Sequence of chain 1.F:
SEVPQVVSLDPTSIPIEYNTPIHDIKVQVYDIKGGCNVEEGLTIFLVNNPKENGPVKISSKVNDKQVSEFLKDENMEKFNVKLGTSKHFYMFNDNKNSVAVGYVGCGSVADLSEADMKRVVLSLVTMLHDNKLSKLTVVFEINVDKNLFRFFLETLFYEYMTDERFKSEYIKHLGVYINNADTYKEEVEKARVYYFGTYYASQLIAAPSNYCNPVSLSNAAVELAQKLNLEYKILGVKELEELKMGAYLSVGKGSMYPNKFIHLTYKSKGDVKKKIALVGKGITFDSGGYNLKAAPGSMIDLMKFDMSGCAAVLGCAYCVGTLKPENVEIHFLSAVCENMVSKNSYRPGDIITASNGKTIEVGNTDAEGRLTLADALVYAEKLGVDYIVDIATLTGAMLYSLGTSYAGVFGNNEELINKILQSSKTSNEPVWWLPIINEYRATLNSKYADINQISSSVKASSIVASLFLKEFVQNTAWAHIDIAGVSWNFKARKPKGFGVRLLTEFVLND

This small molecule binds to this protein.
Small molecule (SMILES): CC(C)C[C@H](NC(=O)[C@@H](O)[C@H](N)Cc1ccccc1)C(=O)O

Binding-site contacts:
Ligand atom O2 contacts residue GLU378 of chain 1.F at 3.1 Å (salt-bridge).
Ligand atom N2 contacts residue THR403 of chain 1.F at 3.2 Å (h-bond).
Ligand atom O4 contacts residue GLY406 of chain 1.F at 3.0 Å (h-bond).
Ligand atom O3 contacts residue MG1 of chain 1.EB at 3.0 Å.
Ligand atom C2 contacts residue ZN1 of chain 1.CB at 3.1 Å.
Ligand atom C3 contacts residue ASP376 of chain 1.F at 3.1 Å.
Ligand atom C16 contacts residue ARG380 of chain 1.F at 3.6 Å.
Ligand atom C11 contacts residue PHE315 of chain 1.F at 3.5 Å (hydrophobic).
Ligand atom O2 contacts residue ASP376 of chain 1.F at 2.9 Å (salt-bridge).
Ligand atom N2 contacts residue ZN1 of chain 1.CB at 2.4 Å.
Ligand atom C2 contacts residue LYS291 of chain 1.F at 3.5 Å.
Ligand atom C2 contacts residue ASP376 of chain 1.F at 3.7 Å.
Ligand atom C6 contacts residue THR403 of chain 1.F at 3.2 Å.
Ligand atom N2 contacts residue LYS291 of chain 1.F at 3.2 Å (salt-bridge).
Ligand atom O2 contacts residue ASP296 of chain 1.F at 3.1 Å (salt-bridge).
Ligand atom C2 contacts residue LEU404 of chain 1.F at 3.2 Å (hydrophobic).
Ligand atom N1 contacts residue ASP376 of chain 1.F at 3.3 Å (salt-bridge).
Ligand atom C15 contacts residue ASN374 of chain 1.F at 3.6 Å.
Ligand atom N2 contacts residue ASP296 of chain 1.F at 3.4 Å (salt-bridge).
Ligand atom O4 contacts residue THR405 of chain 1.F at 3.6 Å.
Ligand atom C3 contacts residue LEU404 of chain 1.F at 3.8 Å (hydrophobic).
Ligand atom O3 contacts residue ASP376 of chain 1.F at 3.1 Å (salt-bridge).
Ligand atom C6 contacts residue LEU404 of chain 1.F at 3.7 Å (hydrophobic).
Ligand atom C1 contacts residue ZN1 of chain 1.CB at 3.2 Å.
Ligand atom C3 contacts residue MG1 of chain 1.EB at 3.2 Å.
Ligand atom C13 contacts residue ARG380 of chain 1.F at 3.7 Å.
Ligand atom O2 contacts residue MG1 of chain 1.EB at 2.3 Å.
Ligand atom C12 contacts residue ALA494 of chain 1.F at 3.6 Å (hydrophobic).
Ligand atom C2 contacts residue MG1 of chain 1.EB at 3.2 Å.
Ligand atom O2 contacts residue CO31 of chain 1.BB at 2.5 Å (h-bond).
Ligand atom O3 contacts residue LYS303 of chain 1.F at 2.9 Å (salt-bridge).
Ligand atom C4 contacts residue ASP376 of chain 1.F at 3.7 Å.
Ligand atom N2 contacts residue ASP316 of chain 1.F at 2.7 Å (salt-bridge).
Ligand atom C1 contacts residue THR403 of chain 1.F at 3.7 Å.
Ligand atom N1 contacts residue CO31 of chain 1.BB at 3.4 Å (h-bond).
Ligand atom C12 contacts residue PHE315 of chain 1.F at 3.6 Å (hydrophobic).
Ligand atom O2 contacts residue ZN1 of chain 1.CB at 2.3 Å.
Ligand atom N1 contacts residue LEU404 of chain 1.F at 3.3 Å (h-bond).
Ligand atom O2 contacts residue LYS291 of chain 1.F at 3.1 Å (salt-bridge).
Ligand atom C2 contacts residue CO31 of chain 1.BB at 3.3 Å.